Sequence of chain 1.A:
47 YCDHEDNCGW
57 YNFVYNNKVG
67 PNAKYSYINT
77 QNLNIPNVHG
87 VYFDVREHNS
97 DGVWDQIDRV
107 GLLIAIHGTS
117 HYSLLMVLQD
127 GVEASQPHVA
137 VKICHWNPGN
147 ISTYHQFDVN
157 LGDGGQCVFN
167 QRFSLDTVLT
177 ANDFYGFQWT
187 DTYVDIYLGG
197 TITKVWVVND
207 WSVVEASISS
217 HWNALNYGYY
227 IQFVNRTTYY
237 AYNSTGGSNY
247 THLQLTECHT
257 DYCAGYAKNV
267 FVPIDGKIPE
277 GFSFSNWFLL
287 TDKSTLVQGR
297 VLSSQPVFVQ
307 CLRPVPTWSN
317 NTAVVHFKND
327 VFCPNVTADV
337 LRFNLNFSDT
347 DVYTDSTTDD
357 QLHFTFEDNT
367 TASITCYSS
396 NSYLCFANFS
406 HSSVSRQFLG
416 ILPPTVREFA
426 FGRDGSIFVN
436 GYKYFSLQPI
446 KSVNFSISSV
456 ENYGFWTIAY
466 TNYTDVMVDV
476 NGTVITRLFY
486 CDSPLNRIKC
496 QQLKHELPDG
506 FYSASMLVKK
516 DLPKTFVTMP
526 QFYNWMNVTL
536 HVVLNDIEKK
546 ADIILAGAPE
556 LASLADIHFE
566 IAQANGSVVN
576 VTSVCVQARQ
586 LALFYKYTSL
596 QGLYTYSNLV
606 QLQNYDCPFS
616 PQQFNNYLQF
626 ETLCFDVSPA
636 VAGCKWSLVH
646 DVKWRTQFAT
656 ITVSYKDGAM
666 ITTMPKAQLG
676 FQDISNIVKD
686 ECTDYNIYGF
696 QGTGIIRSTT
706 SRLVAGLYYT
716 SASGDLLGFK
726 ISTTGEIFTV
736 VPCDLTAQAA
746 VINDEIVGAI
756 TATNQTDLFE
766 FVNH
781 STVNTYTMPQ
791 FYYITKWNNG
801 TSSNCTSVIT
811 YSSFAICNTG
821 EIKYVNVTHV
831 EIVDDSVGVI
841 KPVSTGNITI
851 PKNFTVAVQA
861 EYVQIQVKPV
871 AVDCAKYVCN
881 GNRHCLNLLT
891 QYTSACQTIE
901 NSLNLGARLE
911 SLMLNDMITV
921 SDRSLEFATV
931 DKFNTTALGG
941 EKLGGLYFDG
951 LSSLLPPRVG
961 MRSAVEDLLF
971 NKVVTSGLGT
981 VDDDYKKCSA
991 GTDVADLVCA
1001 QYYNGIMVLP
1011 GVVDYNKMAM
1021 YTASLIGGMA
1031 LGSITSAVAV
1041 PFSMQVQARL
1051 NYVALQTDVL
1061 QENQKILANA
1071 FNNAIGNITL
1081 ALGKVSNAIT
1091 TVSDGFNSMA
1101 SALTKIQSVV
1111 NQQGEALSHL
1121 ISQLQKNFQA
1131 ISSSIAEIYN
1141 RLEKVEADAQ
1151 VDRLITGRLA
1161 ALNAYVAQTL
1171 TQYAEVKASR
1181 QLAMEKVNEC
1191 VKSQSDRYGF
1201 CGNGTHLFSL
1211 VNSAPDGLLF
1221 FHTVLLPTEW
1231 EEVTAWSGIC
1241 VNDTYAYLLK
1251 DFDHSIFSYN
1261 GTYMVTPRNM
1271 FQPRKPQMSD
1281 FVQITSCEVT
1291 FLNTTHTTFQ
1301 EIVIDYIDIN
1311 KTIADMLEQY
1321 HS

This small molecule binds to this protein.
Small molecule (SMILES): CC(=O)N[C@H]1[C@H](O[C@H]2[C@H](O)[C@@H](NC(C)=O)CO[C@@H]2CO)O[C@H](CO)[C@@H](O[C@@H]2O[C@H](CO[C@H]3O[C@H](CO)[C@@H](O)[C@H](O)[C@@H]3O)[C@@H](O)[C@H](O)[C@@H]2O)[C@@H]1O

Binding-site contacts:
Ligand atom C3 contacts residue ASN467 of chain 1.A at 3.8 Å.
Ligand atom O7 contacts residue GLN306 of chain 1.A at 3.5 Å (h-bond).
Ligand atom O3 contacts residue MAN1 of chain 1.IB at 3.2 Å.
Ligand atom C2 contacts residue GLN306 of chain 1.A at 4.2 Å.
Ligand atom O2 contacts residue MAN1 of chain 1.IB at 3.6 Å (h-bond).
Ligand atom C7 contacts residue ASN467 of chain 1.A at 3.4 Å.
Ligand atom C1 contacts residue ASP335 of chain 1.A at 3.3 Å.
Ligand atom C3 contacts residue THR333 of chain 1.A at 3.6 Å.
Ligand atom C5 contacts residue ASP335 of chain 1.A at 3.2 Å.
Ligand atom C5 contacts residue THR333 of chain 1.A at 4.5 Å.
Ligand atom C7 contacts residue GLN306 of chain 1.A at 3.6 Å.
Ligand atom C5 contacts residue ASN467 of chain 1.A at 3.6 Å.
Ligand atom C1 contacts residue THR333 of chain 1.A at 4.2 Å.
Ligand atom C3 contacts residue MAN1 of chain 1.IB at 4.0 Å.
Ligand atom C8 contacts residue ASN467 of chain 1.A at 3.2 Å.
Ligand atom N2 contacts residue GLN306 of chain 1.A at 3.1 Å (h-bond).
Ligand atom O6 contacts residue MAN1 of chain 1.IB at 4.3 Å.
Ligand atom O6 contacts residue ARG428 of chain 1.A at 2.8 Å (salt-bridge).
Ligand atom C2 contacts residue MAN1 of chain 1.IB at 4.0 Å.
Ligand atom C4 contacts residue THR333 of chain 1.A at 4.5 Å.
Ligand atom O4 contacts residue MAN1 of chain 1.IB at 3.9 Å.
Ligand atom O5 contacts residue ASP335 of chain 1.A at 3.2 Å (salt-bridge).
Ligand atom C1 contacts residue GLN306 of chain 1.A at 4.4 Å.
Ligand atom O6 contacts residue ASP335 of chain 1.A at 2.5 Å (salt-bridge).
Ligand atom C6 contacts residue ARG428 of chain 1.A at 4.0 Å.
Ligand atom O3 contacts residue THR333 of chain 1.A at 4.4 Å.
Ligand atom C1 contacts residue ASN467 of chain 1.A at 1.4 Å.
Ligand atom O7 contacts residue PHE304 of chain 1.A at 4.1 Å.
Ligand atom O7 contacts residue ASN467 of chain 1.A at 4.0 Å.
Ligand atom C6 contacts residue ASP335 of chain 1.A at 3.4 Å.
Ligand atom O5 contacts residue ASN467 of chain 1.A at 2.3 Å (h-bond).
Ligand atom N2 contacts residue ASN467 of chain 1.A at 3.0 Å (h-bond).
Ligand atom C2 contacts residue THR333 of chain 1.A at 4.2 Å.
Ligand atom C2 contacts residue ASN467 of chain 1.A at 2.6 Å.
Ligand atom C4 contacts residue ASN467 of chain 1.A at 4.2 Å.
Ligand atom N2 contacts residue THR333 of chain 1.A at 4.1 Å.